Binding-site contacts:
Ligand atom C8 contacts residue SER280 of chain 1.C at 3.3 Å.
Ligand atom C8 contacts residue ASP299 of chain 1.C at 3.3 Å.
Ligand atom C7 contacts residue ASP299 of chain 1.C at 3.3 Å.
Ligand atom O5 contacts residue ASP299 of chain 1.C at 4.5 Å.
Ligand atom C8 contacts residue LYS194 of chain 1.C at 3.9 Å.
Ligand atom C4 contacts residue ASN282 of chain 1.C at 4.2 Å.
Ligand atom C2 contacts residue ASP299 of chain 1.C at 3.4 Å.
Ligand atom N2 contacts residue ASN282 of chain 1.C at 2.9 Å (h-bond).
Ligand atom N2 contacts residue ASP299 of chain 1.C at 3.4 Å (salt-bridge).
Ligand atom C8 contacts residue PHE281 of chain 1.C at 4.1 Å (hydrophobic).
Ligand atom C5 contacts residue ASN282 of chain 1.C at 3.7 Å.
Ligand atom C1 contacts residue ASN282 of chain 1.C at 1.4 Å.
Ligand atom C1 contacts residue ASP299 of chain 1.C at 3.7 Å.
Ligand atom O7 contacts residue ASP299 of chain 1.C at 3.3 Å (salt-bridge).
Ligand atom C3 contacts residue ASN282 of chain 1.C at 3.8 Å.
Ligand atom O5 contacts residue ASN282 of chain 1.C at 2.4 Å (h-bond).
Ligand atom C2 contacts residue ASN282 of chain 1.C at 2.5 Å.
Ligand atom O7 contacts residue ASN282 of chain 1.C at 4.5 Å.
Ligand atom C7 contacts residue ASN282 of chain 1.C at 3.9 Å.

Sequence of chain 1.C:
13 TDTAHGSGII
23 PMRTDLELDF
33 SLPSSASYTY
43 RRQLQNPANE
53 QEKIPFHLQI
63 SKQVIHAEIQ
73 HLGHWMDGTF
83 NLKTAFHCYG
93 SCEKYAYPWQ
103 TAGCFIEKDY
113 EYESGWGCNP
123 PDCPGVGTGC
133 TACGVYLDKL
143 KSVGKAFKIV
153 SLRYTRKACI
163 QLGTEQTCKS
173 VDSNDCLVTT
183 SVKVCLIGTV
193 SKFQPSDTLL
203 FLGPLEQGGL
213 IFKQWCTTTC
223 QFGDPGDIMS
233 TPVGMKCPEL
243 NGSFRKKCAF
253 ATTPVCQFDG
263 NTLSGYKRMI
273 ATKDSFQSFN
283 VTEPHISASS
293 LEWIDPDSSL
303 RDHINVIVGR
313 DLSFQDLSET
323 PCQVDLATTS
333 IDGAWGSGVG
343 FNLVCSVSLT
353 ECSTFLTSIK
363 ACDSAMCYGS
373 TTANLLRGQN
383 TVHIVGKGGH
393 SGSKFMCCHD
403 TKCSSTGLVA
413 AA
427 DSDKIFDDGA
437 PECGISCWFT

A protein and the small-molecule ligand that binds it are described below.
Small molecule (SMILES): CC(=O)N[C@@H]1[C@@H](O)[C@H](O)[C@@H](CO)O[C@H]1O